Binding-site contacts:
Ligand atom C3' contacts residue GLN397 of chain 1.B at 3.6 Å.
Ligand atom O3G contacts residue ASN332 of chain 1.B at 3.3 Å (h-bond).
Ligand atom O3A contacts residue GLY233 of chain 1.B at 3.7 Å.
Ligand atom C8 contacts residue GLY235 of chain 1.B at 3.5 Å.
Ligand atom O1A contacts residue SER238 of chain 1.B at 3.4 Å (h-bond).
Ligand atom N6 contacts residue VAL192 of chain 1.B at 2.2 Å (h-bond).
Ligand atom C5' contacts residue ARG343 of chain 1.C at 3.8 Å.
Ligand atom O2A contacts residue ASP317 of chain 1.C at 3.5 Å (salt-bridge).
Ligand atom C2 contacts residue MET364 of chain 1.B at 3.5 Å (hydrophobic).
Ligand atom O1A contacts residue GLY235 of chain 1.B at 3.5 Å.
Ligand atom C1' contacts residue GLN397 of chain 1.B at 3.6 Å.
Ligand atom C2' contacts residue GLN397 of chain 1.B at 3.6 Å.
Ligand atom C6 contacts residue VAL192 of chain 1.B at 3.4 Å (hydrophobic).
Ligand atom O2G contacts residue MG1 of chain 1.K at 2.5 Å.
Ligand atom O2B contacts residue MG1 of chain 1.K at 2.0 Å.
Ligand atom PB contacts residue MG1 of chain 1.K at 3.5 Å.
Ligand atom O2A contacts residue SER237 of chain 1.B at 3.8 Å.
Ligand atom O3' contacts residue GLN397 of chain 1.B at 2.7 Å (h-bond).
Ligand atom O1B contacts residue LYS236 of chain 1.B at 3.3 Å.
Ligand atom N7 contacts residue PRO393 of chain 1.B at 3.5 Å.
Ligand atom O1B contacts residue GLY233 of chain 1.B at 3.6 Å.
Ligand atom C5 contacts residue PRO393 of chain 1.B at 3.5 Å (hydrophobic).
Ligand atom O1A contacts residue SER237 of chain 1.B at 3.0 Å (h-bond).
Ligand atom O3B contacts residue ARG343 of chain 1.C at 3.0 Å (salt-bridge).
Ligand atom N7 contacts residue CYS234 of chain 1.B at 3.1 Å.
Ligand atom O2B contacts residue SER237 of chain 1.B at 3.6 Å (h-bond).
Ligand atom PB contacts residue ARG343 of chain 1.C at 3.7 Å.
Ligand atom S1G contacts residue ARG346 of chain 1.C at 1.7 Å (salt-bridge).
Ligand atom N1 contacts residue VAL192 of chain 1.B at 3.2 Å (h-bond).
Ligand atom O1A contacts residue LYS236 of chain 1.B at 3.0 Å (salt-bridge).
Ligand atom S1G contacts residue ALA340 of chain 1.C at 3.5 Å (h-bond).
Ligand atom C8 contacts residue CYS234 of chain 1.B at 3.6 Å (hydrophobic).
Ligand atom O2' contacts residue GLN397 of chain 1.B at 2.9 Å (h-bond).
Ligand atom N7 contacts residue GLY235 of chain 1.B at 3.2 Å.
Ligand atom PG contacts residue ARG343 of chain 1.C at 3.4 Å.
Ligand atom O3B contacts residue GLY233 of chain 1.B at 3.3 Å (h-bond).
Ligand atom PG contacts residue ARG346 of chain 1.C at 3.6 Å.
Ligand atom O2A contacts residue MG1 of chain 1.K at 3.4 Å.
Ligand atom S1G contacts residue ARG343 of chain 1.C at 3.0 Å (salt-bridge).
Ligand atom O3A contacts residue ARG343 of chain 1.C at 3.5 Å (salt-bridge).

The small molecule below binds the protein below.
Small molecule (SMILES): Nc1ncnc2c1ncn2[C@@H]1O[C@H](COP(=O)(O)OP(=O)(O)OP(O)(O)=S)[C@@H](O)[C@H]1O

Sequence of chain 1.C:
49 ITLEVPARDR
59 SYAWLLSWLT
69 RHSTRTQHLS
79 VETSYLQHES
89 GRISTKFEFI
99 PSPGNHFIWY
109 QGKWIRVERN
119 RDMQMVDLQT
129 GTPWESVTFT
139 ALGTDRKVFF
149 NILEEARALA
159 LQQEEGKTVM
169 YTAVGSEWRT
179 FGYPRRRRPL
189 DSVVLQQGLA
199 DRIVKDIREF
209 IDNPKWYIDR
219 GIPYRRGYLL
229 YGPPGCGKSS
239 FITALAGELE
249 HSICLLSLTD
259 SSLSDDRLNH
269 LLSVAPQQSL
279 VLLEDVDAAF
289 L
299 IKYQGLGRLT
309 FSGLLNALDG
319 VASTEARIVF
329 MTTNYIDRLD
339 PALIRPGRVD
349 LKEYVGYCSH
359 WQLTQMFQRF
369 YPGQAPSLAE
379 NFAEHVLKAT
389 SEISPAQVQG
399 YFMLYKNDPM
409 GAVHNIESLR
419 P

Sequence of chain 1.B:
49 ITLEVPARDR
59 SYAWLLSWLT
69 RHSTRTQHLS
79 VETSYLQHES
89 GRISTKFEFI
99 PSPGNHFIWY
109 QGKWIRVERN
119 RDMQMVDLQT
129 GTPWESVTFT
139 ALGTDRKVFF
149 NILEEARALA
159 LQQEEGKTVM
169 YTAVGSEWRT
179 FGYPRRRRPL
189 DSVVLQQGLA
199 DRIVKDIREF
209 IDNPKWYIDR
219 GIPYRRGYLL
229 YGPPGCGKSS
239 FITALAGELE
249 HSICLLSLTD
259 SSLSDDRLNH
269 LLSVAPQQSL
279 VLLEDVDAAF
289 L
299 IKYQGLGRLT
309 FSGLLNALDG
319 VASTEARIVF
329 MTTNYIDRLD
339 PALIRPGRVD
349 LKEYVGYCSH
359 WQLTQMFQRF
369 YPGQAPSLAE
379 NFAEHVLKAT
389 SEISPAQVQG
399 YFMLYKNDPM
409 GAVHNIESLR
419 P